Binding-site contacts:
Ligand atom C1 contacts residue ASN613 of chain 1.C at 1.5 Å.
Ligand atom C5 contacts residue ASN613 of chain 1.C at 3.7 Å.
Ligand atom C7 contacts residue ASN613 of chain 1.C at 3.3 Å.
Ligand atom O7 contacts residue ASN613 of chain 1.C at 3.2 Å (h-bond).
Ligand atom O5 contacts residue ASN613 of chain 1.C at 2.4 Å (h-bond).
Ligand atom C3 contacts residue ASN613 of chain 1.C at 3.8 Å.
Ligand atom N2 contacts residue ASN613 of chain 1.C at 2.9 Å (h-bond).
Ligand atom C4 contacts residue ASN613 of chain 1.C at 4.2 Å.
Ligand atom C2 contacts residue ASN613 of chain 1.C at 2.5 Å.
Ligand atom C8 contacts residue ASN613 of chain 1.C at 4.5 Å.
Ligand atom O6 contacts residue ASN613 of chain 1.C at 4.2 Å.
Ligand atom C6 contacts residue ASN613 of chain 1.C at 4.4 Å.

The small molecule below binds the protein below.
Small molecule (SMILES): CC(=O)N[C@@H]1[C@@H](O)[C@H](O)[C@@H](CO)O[C@H]1O

Sequence of chain 1.C:
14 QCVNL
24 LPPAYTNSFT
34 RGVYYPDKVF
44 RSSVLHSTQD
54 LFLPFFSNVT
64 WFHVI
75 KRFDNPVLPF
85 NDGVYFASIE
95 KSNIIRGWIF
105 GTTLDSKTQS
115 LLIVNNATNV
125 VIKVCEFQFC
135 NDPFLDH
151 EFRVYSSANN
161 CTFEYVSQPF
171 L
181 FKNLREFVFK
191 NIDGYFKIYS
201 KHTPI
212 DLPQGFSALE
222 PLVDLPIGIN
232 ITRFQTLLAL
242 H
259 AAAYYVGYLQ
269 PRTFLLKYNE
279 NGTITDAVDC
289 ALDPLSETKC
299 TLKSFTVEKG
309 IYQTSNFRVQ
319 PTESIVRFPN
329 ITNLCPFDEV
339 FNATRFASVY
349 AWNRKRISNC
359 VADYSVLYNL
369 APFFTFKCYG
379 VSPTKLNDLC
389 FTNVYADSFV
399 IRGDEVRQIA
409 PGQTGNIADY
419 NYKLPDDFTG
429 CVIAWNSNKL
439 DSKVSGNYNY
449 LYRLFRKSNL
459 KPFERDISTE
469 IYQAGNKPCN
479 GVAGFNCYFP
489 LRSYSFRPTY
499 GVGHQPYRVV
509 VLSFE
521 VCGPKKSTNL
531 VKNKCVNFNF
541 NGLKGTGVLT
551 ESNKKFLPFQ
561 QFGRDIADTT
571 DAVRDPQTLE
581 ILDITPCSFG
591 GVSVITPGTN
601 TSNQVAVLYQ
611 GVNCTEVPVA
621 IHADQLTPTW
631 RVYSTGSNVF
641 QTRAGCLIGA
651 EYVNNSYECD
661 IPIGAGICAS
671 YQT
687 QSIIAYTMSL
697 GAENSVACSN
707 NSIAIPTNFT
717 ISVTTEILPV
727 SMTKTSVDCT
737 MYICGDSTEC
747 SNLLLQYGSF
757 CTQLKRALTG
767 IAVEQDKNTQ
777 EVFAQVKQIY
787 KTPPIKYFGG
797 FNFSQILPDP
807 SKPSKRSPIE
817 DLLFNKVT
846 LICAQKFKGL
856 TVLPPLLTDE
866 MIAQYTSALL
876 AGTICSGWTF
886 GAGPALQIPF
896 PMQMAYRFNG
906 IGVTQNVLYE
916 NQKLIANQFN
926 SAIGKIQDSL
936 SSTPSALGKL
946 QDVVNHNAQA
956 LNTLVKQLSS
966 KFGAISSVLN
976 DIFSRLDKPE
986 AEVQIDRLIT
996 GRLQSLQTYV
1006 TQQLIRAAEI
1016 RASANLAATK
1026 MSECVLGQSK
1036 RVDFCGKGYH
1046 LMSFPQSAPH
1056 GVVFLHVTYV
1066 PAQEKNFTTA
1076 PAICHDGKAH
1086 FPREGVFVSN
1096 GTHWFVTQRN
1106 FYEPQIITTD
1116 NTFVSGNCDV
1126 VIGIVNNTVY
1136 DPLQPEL